This small molecule binds to this protein.
Small molecule (SMILES): CC[C@H]1OC(=O)C[C@@H](O)[C@H](C)[C@@H](O[C@@H]2O[C@H](C)[C@@H](O[C@H]3C[C@@](C)(O)[C@@H](O)[C@H](C)O3)[C@H](N(C)C)[C@H]2O)[C@@H](CC=O)C[C@@H](C)C(=O)/C=C/C(C)=C/[C@@H]1CO[C@@H]1O[C@H](C)[C@@H](O)[C@@H](OC)[C@H]1OC

Sequence of chain 1.O:
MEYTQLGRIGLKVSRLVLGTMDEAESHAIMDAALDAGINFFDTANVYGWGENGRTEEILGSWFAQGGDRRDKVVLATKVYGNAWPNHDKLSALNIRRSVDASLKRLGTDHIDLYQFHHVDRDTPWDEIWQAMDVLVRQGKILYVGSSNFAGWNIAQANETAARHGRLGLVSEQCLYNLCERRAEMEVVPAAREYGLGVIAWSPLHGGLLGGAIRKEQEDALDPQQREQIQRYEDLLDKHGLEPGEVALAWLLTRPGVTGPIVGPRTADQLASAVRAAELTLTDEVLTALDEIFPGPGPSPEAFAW

Binding-site contacts:
Ligand atom C16 contacts residue GLU337 of chain 1.O at 3.5 Å.
Ligand atom C1A contacts residue GLN274 of chain 1.O at 4.1 Å.
Ligand atom C17 contacts residue GLU337 of chain 1.O at 3.2 Å.
Ligand atom O4B contacts residue CYS212 of chain 1.O at 3.2 Å (h-bond).
Ligand atom C6A contacts residue GLN274 of chain 1.O at 3.6 Å.
Ligand atom C4B contacts residue ARG215 of chain 1.O at 3.8 Å.
Ligand atom O20 contacts residue GLU273 of chain 1.O at 3.2 Å.
Ligand atom C7B contacts residue GLU213 of chain 1.O at 3.6 Å.
Ligand atom C3B contacts residue CYS212 of chain 1.O at 3.6 Å (hydrophobic).
Ligand atom O3 contacts residue ARG277 of chain 1.O at 3.0 Å (salt-bridge).
Ligand atom C4B contacts residue CYS212 of chain 1.O at 3.9 Å (hydrophobic).
Ligand atom C5A contacts residue GLN274 of chain 1.O at 3.5 Å.
Ligand atom C20 contacts residue GLN270 of chain 1.O at 3.2 Å.
Ligand atom O4B contacts residue GLU213 of chain 1.O at 2.7 Å (salt-bridge).
Ligand atom O20 contacts residue GLN270 of chain 1.O at 3.4 Å (h-bond).
Ligand atom C1 contacts residue GLU337 of chain 1.O at 3.8 Å.
Ligand atom C1 contacts residue ARG277 of chain 1.O at 4.0 Å.
Ligand atom O9 contacts residue GLU273 of chain 1.O at 3.6 Å.
Ligand atom C3 contacts residue ILE338 of chain 1.O at 3.9 Å (hydrophobic).
Ligand atom C18 contacts residue GLU337 of chain 1.O at 3.9 Å.
Ligand atom O1 contacts residue ILE338 of chain 1.O at 4.1 Å.
Ligand atom O3 contacts residue GLN274 of chain 1.O at 3.8 Å.
Ligand atom C19 contacts residue GLN270 of chain 1.O at 3.7 Å.
Ligand atom O20 contacts residue ARG277 of chain 1.O at 2.7 Å (salt-bridge).
Ligand atom C20 contacts residue GLU273 of chain 1.O at 3.6 Å.
Ligand atom O20 contacts residue GLN274 of chain 1.O at 4.0 Å.
Ligand atom C4B contacts residue GLU213 of chain 1.O at 3.4 Å.
Ligand atom C2 contacts residue GLU337 of chain 1.O at 3.1 Å.
Ligand atom C6B contacts residue ARG215 of chain 1.O at 3.6 Å.
Ligand atom C6A contacts residue GLN271 of chain 1.O at 4.1 Å.
Ligand atom O3 contacts residue ILE338 of chain 1.O at 2.8 Å (h-bond).
Ligand atom C18 contacts residue ILE338 of chain 1.O at 3.6 Å (hydrophobic).
Ligand atom C3 contacts residue ARG277 of chain 1.O at 3.5 Å.
Ligand atom O2A contacts residue PRO340 of chain 1.O at 3.9 Å.
Ligand atom C7B contacts residue CYS212 of chain 1.O at 3.7 Å (hydrophobic).
Ligand atom C20 contacts residue ARG277 of chain 1.O at 3.8 Å.
Ligand atom O3B contacts residue CYS212 of chain 1.O at 2.6 Å (h-bond).
Ligand atom C18 contacts residue PRO340 of chain 1.O at 3.4 Å (hydrophobic).
Ligand atom O1 contacts residue ARG277 of chain 1.O at 2.9 Å (salt-bridge).
Ligand atom O4B contacts residue ARG215 of chain 1.O at 3.8 Å.